Binding-site contacts:
Ligand atom C5 contacts residue ARG350 of chain 1.C at 3.5 Å.
Ligand atom C5 contacts residue ARG68 of chain 1.D at 3.3 Å.
Ligand atom N7 contacts residue PHE78 of chain 1.C at 3.3 Å (h-bond).
Ligand atom N9 contacts residue THR79 of chain 1.C at 3.6 Å.
Ligand atom C2 contacts residue ASN60 of chain 1.D at 3.5 Å.
Ligand atom N1 contacts residue ASN60 of chain 1.D at 3.0 Å (h-bond).
Ligand atom C8 contacts residue PHE78 of chain 1.C at 3.2 Å (hydrophobic).
Ligand atom N3 contacts residue PHE40 of chain 1.D at 3.5 Å.
Ligand atom C4 contacts residue PHE40 of chain 1.D at 3.4 Å (hydrophobic).
Ligand atom O5' contacts residue ARG350 of chain 1.C at 3.2 Å (salt-bridge).
Ligand atom O2B contacts residue LYS38 of chain 1.D at 3.2 Å (salt-bridge).
Ligand atom N1 contacts residue ARG350 of chain 1.C at 3.5 Å (salt-bridge).
Ligand atom N2 contacts residue ASN60 of chain 1.D at 3.2 Å (h-bond).
Ligand atom C5 contacts residue PHE40 of chain 1.D at 3.5 Å (hydrophobic).
Ligand atom PG contacts residue LYS446 of chain 1.C at 3.6 Å.
Ligand atom O3G contacts residue LYS354 of chain 1.C at 2.7 Å (salt-bridge).
Ligand atom C1' contacts residue THR79 of chain 1.C at 3.2 Å.
Ligand atom PG contacts residue LYS354 of chain 1.C at 3.3 Å.
Ligand atom O6 contacts residue GLN65 of chain 1.D at 2.8 Å (h-bond).
Ligand atom N9 contacts residue PHE78 of chain 1.C at 3.5 Å (h-bond).
Ligand atom N9 contacts residue PHE40 of chain 1.D at 3.6 Å.
Ligand atom N2 contacts residue ARG350 of chain 1.C at 3.5 Å (salt-bridge).
Ligand atom O1G contacts residue LYS354 of chain 1.C at 2.9 Å (salt-bridge).
Ligand atom O4' contacts residue ARG350 of chain 1.C at 3.2 Å (salt-bridge).
Ligand atom C2 contacts residue ARG350 of chain 1.C at 3.2 Å.
Ligand atom N9 contacts residue ARG350 of chain 1.C at 3.5 Å (salt-bridge).
Ligand atom O1A contacts residue LYS38 of chain 1.D at 2.8 Å (salt-bridge).
Ligand atom O1B contacts residue LYS354 of chain 1.C at 3.1 Å (salt-bridge).
Ligand atom C8 contacts residue THR79 of chain 1.C at 3.3 Å.
Ligand atom O6 contacts residue PHE88 of chain 1.D at 3.4 Å.
Ligand atom O3G contacts residue LYS446 of chain 1.C at 3.3 Å (salt-bridge).
Ligand atom O2A contacts residue ARG350 of chain 1.C at 2.7 Å (salt-bridge).
Ligand atom C4 contacts residue ARG350 of chain 1.C at 3.2 Å.
Ligand atom C6 contacts residue ARG350 of chain 1.C at 3.4 Å.
Ligand atom N3 contacts residue ARG350 of chain 1.C at 3.3 Å (salt-bridge).
Ligand atom N7 contacts residue ARG68 of chain 1.D at 2.9 Å (salt-bridge).
Ligand atom C6 contacts residue ARG68 of chain 1.D at 3.5 Å.
Ligand atom O6 contacts residue ARG350 of chain 1.C at 3.5 Å.
Ligand atom O6 contacts residue ARG68 of chain 1.D at 2.9 Å (salt-bridge).
Ligand atom O2G contacts residue LYS446 of chain 1.C at 2.9 Å (salt-bridge).

Sequence of chain 1.D:
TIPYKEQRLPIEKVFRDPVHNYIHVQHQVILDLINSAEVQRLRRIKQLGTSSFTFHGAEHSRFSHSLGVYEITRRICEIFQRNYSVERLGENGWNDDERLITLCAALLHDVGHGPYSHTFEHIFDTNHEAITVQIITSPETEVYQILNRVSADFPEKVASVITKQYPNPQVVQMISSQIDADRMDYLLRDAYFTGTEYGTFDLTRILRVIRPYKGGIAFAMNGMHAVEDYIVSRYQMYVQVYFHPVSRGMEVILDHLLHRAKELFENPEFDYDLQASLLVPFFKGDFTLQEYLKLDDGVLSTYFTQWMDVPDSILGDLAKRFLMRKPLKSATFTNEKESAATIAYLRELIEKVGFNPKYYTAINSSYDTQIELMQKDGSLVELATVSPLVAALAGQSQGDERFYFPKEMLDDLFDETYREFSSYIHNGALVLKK

Sequence of chain 1.C:
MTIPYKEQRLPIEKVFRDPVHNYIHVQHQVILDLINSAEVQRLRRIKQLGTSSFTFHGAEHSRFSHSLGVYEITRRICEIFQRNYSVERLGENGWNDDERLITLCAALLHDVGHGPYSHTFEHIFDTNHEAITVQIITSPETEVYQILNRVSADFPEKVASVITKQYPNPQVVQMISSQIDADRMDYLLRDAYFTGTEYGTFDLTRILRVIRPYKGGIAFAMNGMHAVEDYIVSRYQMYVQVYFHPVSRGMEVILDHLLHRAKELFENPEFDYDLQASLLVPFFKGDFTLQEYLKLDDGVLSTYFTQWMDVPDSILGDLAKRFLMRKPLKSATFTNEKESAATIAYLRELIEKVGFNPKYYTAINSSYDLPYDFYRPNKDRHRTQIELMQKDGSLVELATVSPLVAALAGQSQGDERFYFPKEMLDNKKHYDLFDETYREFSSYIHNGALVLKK

The protein below binds the small molecule below.
Small molecule (SMILES): Nc1nc2c(ncn2[C@H]2C[C@H](O)[C@@H](CO[P](=O)(O)O[P](=O)(O)OP(=O)(O)O)O2)c(=O)[nH]1